A small-molecule ligand and the protein it binds are described below.
Small molecule (SMILES): Nc1ncnc2c1ncn2[C@@H]1O[C@H](COP(=O)(O)OP(=O)(O)OP(O)(O)=S)[C@@H](O)[C@H]1O

Binding-site contacts:
Ligand atom C1' contacts residue THR458 of chain 1.D at 3.6 Å.
Ligand atom O2A contacts residue THR293 of chain 1.D at 3.0 Å (h-bond).
Ligand atom O3A contacts residue GLY291 of chain 1.D at 3.7 Å.
Ligand atom S1G contacts residue THR293 of chain 1.D at 3.4 Å (h-bond).
Ligand atom C2 contacts residue GLY289 of chain 1.D at 4.1 Å.
Ligand atom N6 contacts residue GLY248 of chain 1.D at 3.1 Å (h-bond).
Ligand atom N3 contacts residue GLY454 of chain 1.D at 4.0 Å.
Ligand atom O3G contacts residue LYS292 of chain 1.D at 3.6 Å.
Ligand atom O2G contacts residue ASP345 of chain 1.D at 2.8 Å (salt-bridge).
Ligand atom O3B contacts residue LYS292 of chain 1.D at 3.7 Å.
Ligand atom N6 contacts residue VAL247 of chain 1.D at 4.1 Å.
Ligand atom C8 contacts residue GLN426 of chain 1.D at 3.8 Å.
Ligand atom O2B contacts residue LYS292 of chain 1.D at 3.9 Å.
Ligand atom O1B contacts residue GLY289 of chain 1.D at 3.7 Å.
Ligand atom C2 contacts residue GLY291 of chain 1.D at 3.3 Å.
Ligand atom N1 contacts residue THR290 of chain 1.D at 3.8 Å.
Ligand atom C5' contacts residue GLY291 of chain 1.D at 3.8 Å.
Ligand atom O1B contacts residue GLY291 of chain 1.D at 3.9 Å.
Ligand atom C4 contacts residue GLY454 of chain 1.D at 4.1 Å.
Ligand atom O2G contacts residue THR293 of chain 1.D at 2.8 Å (h-bond).
Ligand atom N3 contacts residue GLY291 of chain 1.D at 3.7 Å.
Ligand atom C8 contacts residue THR458 of chain 1.D at 3.5 Å.
Ligand atom O2B contacts residue GLY289 of chain 1.D at 3.4 Å (h-bond).
Ligand atom O4' contacts residue ALA455 of chain 1.D at 3.7 Å.
Ligand atom O3A contacts residue LYS292 of chain 1.D at 3.6 Å.
Ligand atom PB contacts residue LYS292 of chain 1.D at 3.4 Å.
Ligand atom PG contacts residue LYS292 of chain 1.D at 4.1 Å.
Ligand atom O1B contacts residue LYS292 of chain 1.D at 2.4 Å (salt-bridge).
Ligand atom N6 contacts residue ILE422 of chain 1.D at 3.8 Å.
Ligand atom O1B contacts residue THR290 of chain 1.D at 4.0 Å.
Ligand atom PB contacts residue GLY289 of chain 1.D at 4.0 Å.
Ligand atom O3G contacts residue ASN390 of chain 1.D at 3.9 Å.
Ligand atom C2 contacts residue THR290 of chain 1.D at 3.5 Å.
Ligand atom N7 contacts residue GLN426 of chain 1.D at 3.8 Å.
Ligand atom O3A contacts residue THR293 of chain 1.D at 4.1 Å.
Ligand atom N1 contacts residue GLY291 of chain 1.D at 4.1 Å.
Ligand atom PG contacts residue THR293 of chain 1.D at 3.0 Å.
Ligand atom PG contacts residue ASP345 of chain 1.D at 4.1 Å.
Ligand atom O3B contacts residue THR293 of chain 1.D at 2.7 Å (h-bond).
Ligand atom N9 contacts residue THR458 of chain 1.D at 3.5 Å (h-bond).

Sequence of chain 1.D:
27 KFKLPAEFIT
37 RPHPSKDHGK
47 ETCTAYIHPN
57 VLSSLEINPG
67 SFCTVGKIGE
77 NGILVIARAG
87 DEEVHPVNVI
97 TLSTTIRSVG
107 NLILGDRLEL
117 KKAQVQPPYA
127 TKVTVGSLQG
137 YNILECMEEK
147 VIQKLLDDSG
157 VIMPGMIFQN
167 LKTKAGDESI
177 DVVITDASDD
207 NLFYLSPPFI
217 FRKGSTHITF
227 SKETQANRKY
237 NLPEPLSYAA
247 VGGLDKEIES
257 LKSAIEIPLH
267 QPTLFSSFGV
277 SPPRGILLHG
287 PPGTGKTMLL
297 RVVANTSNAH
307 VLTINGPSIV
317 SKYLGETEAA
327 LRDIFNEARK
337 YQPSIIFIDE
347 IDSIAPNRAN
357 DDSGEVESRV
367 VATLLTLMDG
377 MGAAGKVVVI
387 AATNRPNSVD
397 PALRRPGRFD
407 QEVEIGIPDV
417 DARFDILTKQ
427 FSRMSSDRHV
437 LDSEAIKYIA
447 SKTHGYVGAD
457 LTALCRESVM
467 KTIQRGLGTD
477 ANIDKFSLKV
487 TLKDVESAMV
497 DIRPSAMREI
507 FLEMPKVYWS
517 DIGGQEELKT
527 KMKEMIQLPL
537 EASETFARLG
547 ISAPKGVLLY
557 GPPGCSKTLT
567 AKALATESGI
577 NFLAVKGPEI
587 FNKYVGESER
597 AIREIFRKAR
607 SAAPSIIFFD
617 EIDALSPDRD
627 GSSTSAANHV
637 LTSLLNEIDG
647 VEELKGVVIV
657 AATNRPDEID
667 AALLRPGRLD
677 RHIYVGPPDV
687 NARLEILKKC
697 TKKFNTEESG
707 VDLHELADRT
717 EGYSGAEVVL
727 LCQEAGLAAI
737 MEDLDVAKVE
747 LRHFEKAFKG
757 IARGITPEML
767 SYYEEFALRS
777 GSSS